Binding-site contacts:
Ligand atom CD2 contacts residue PRO438 of chain 5.MA at 4.4 Å (hydrophobic).
Ligand atom CE2 contacts residue ARG442 of chain 5.MA at 3.6 Å.
Ligand atom CB contacts residue ASN492 of chain 5.MA at 3.8 Å.
Ligand atom CB contacts residue PHE496 of chain 5.MA at 3.9 Å (hydrophobic).
Ligand atom CA contacts residue ARG442 of chain 5.MA at 3.6 Å.
Ligand atom O contacts residue PRO438 of chain 5.MA at 4.0 Å.
Ligand atom CB contacts residue GLY495 of chain 5.MA at 3.9 Å.
Ligand atom CZ contacts residue PRO438 of chain 5.MA at 3.4 Å (hydrophobic).
Ligand atom CG contacts residue PHE496 of chain 5.MA at 4.0 Å (hydrophobic).
Ligand atom CG contacts residue GLY495 of chain 5.MA at 4.4 Å.
Ligand atom O contacts residue ASN492 of chain 5.MA at 4.2 Å.
Ligand atom CD1 contacts residue ILE434 of chain 5.MA at 4.1 Å (hydrophobic).
Ligand atom C contacts residue ARG442 of chain 5.MA at 4.4 Å.
Ligand atom CE1 contacts residue PRO438 of chain 5.MA at 3.8 Å (hydrophobic).
Ligand atom CD1 contacts residue ASN492 of chain 5.MA at 3.9 Å.
Ligand atom N contacts residue ARG442 of chain 5.MA at 4.2 Å.
Ligand atom CZ contacts residue PHE496 of chain 5.MA at 3.9 Å (hydrophobic).
Ligand atom CD1 contacts residue PRO438 of chain 5.MA at 4.4 Å (hydrophobic).
Ligand atom N contacts residue SER491 of chain 5.MA at 4.1 Å.
Ligand atom CE2 contacts residue PRO438 of chain 5.MA at 3.7 Å (hydrophobic).
Ligand atom CG contacts residue ASN492 of chain 5.MA at 4.3 Å.
Ligand atom C contacts residue ASN492 of chain 5.MA at 4.0 Å.
Ligand atom CE1 contacts residue ILE434 of chain 5.MA at 3.9 Å (hydrophobic).
Ligand atom CE1 contacts residue PHE496 of chain 5.MA at 3.6 Å (hydrophobic).
Ligand atom CA contacts residue ASN492 of chain 5.MA at 3.3 Å.
Ligand atom CD2 contacts residue ARG442 of chain 5.MA at 3.5 Å.
Ligand atom CD1 contacts residue PHE496 of chain 5.MA at 3.7 Å (hydrophobic).
Ligand atom N contacts residue ASN492 of chain 5.MA at 3.3 Å (h-bond).
Ligand atom O contacts residue ARG442 of chain 5.MA at 4.3 Å.

The protein below binds the small molecule below.
Small molecule (SMILES): N[C@@H](Cc1ccccc1)C(=O)NCC=O

Sequence of chain 5.MA:
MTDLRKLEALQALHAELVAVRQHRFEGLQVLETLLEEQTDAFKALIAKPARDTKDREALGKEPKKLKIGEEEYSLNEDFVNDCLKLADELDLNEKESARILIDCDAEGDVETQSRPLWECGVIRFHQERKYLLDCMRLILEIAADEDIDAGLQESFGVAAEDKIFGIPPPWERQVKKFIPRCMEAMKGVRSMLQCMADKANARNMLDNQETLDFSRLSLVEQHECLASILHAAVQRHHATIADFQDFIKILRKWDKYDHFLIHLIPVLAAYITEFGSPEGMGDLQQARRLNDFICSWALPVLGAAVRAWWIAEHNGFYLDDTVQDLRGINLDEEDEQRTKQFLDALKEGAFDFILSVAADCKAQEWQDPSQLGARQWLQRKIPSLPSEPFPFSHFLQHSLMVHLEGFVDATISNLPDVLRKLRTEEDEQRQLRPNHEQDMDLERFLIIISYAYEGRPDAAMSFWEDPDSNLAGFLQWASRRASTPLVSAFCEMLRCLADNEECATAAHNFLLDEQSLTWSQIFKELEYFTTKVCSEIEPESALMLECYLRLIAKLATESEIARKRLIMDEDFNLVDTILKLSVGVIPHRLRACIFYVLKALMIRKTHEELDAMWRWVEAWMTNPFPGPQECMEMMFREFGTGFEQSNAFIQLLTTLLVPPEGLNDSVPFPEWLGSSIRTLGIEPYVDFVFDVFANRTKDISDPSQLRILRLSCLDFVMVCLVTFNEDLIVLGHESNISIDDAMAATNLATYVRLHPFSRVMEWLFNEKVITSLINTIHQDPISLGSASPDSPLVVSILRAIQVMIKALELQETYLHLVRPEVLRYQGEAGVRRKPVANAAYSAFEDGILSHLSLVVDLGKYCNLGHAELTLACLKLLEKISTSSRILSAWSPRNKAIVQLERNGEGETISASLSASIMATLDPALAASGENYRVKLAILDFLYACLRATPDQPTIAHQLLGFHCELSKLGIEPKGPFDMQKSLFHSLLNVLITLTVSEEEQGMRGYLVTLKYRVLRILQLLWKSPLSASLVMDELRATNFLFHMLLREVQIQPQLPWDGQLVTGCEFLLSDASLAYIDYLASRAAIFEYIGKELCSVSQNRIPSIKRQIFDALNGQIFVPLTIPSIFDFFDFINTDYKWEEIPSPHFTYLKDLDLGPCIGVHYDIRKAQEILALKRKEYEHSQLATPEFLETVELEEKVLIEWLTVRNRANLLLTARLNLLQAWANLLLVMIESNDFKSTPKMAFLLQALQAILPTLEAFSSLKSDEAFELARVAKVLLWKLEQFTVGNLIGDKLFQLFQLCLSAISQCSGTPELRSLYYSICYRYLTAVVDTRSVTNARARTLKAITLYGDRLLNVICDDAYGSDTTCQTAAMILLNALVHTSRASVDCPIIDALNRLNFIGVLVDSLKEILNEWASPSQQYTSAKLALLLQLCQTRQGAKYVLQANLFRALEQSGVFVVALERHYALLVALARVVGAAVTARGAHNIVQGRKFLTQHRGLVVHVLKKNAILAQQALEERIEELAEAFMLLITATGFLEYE